The protein below binds the small molecule below.
Small molecule (SMILES): O=[N+]([O-])c1ccc(OS(=O)(=O)O)cc1

Sequence of chain 1.A:
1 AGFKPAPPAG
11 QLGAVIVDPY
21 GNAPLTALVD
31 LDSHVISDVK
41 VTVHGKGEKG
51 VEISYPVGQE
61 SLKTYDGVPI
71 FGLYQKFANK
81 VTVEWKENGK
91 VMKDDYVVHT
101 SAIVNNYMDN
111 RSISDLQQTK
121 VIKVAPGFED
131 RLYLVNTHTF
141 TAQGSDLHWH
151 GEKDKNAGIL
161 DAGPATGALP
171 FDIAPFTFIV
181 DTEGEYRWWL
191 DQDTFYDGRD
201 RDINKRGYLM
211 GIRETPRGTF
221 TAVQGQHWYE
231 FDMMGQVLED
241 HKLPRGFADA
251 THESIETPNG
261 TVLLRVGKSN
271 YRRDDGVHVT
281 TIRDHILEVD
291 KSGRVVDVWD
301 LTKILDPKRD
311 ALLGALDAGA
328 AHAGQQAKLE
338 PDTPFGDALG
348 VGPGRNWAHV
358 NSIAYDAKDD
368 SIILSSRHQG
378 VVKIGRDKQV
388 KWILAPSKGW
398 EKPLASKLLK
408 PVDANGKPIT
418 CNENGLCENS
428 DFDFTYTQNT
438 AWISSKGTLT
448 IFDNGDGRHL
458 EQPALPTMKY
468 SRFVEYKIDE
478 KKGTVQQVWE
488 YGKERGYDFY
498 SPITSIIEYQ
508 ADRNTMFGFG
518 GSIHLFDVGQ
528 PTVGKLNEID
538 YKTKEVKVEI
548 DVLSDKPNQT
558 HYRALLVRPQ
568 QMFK

Sequence of chain 2.A:
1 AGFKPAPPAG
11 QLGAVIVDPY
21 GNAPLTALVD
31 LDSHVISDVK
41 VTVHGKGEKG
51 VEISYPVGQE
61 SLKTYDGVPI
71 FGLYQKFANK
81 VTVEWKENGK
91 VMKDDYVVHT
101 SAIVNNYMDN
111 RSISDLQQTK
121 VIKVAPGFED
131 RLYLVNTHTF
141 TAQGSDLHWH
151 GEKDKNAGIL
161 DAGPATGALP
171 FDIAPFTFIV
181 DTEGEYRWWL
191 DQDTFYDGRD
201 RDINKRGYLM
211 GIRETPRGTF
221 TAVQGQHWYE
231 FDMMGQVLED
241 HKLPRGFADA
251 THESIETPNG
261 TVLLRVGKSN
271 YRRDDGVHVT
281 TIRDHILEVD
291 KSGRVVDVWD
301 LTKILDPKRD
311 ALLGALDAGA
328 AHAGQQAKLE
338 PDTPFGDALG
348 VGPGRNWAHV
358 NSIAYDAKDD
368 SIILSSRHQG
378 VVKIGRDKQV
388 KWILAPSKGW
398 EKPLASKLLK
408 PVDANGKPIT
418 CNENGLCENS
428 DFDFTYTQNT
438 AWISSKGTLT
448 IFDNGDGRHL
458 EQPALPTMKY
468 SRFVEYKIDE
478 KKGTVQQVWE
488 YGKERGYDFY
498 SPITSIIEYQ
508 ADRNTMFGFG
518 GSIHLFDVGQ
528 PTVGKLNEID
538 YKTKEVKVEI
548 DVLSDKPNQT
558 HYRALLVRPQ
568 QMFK

Binding-site contacts:
Ligand atom O2 contacts residue HIS356 of chain 1.A at 3.4 Å (h-bond).
Ligand atom N contacts residue ILE500 of chain 1.A at 4.0 Å.
Ligand atom O1 contacts residue HIS356 of chain 1.A at 2.9 Å (h-bond).
Ligand atom C1 contacts residue HIS252 of chain 1.A at 3.8 Å.
Ligand atom S contacts residue THR501 of chain 1.A at 3.7 Å.
Ligand atom O1 contacts residue HIS252 of chain 1.A at 3.1 Å (h-bond).
Ligand atom C6 contacts residue HIS252 of chain 1.A at 3.7 Å.
Ligand atom C5 contacts residue PHE171 of chain 1.A at 3.8 Å (hydrophobic).
Ligand atom N contacts residue PHE171 of chain 1.A at 4.2 Å.
Ligand atom C1 contacts residue HIS356 of chain 1.A at 3.9 Å.
Ligand atom C3 contacts residue ILE500 of chain 1.A at 3.8 Å (hydrophobic).
Ligand atom O4 contacts residue ILE500 of chain 1.A at 3.3 Å.
Ligand atom S contacts residue ASN436 of chain 1.A at 3.8 Å.
Ligand atom S contacts residue HIS356 of chain 1.A at 3.7 Å.
Ligand atom O2 contacts residue HIS252 of chain 1.A at 3.5 Å (h-bond).
Ligand atom C6 contacts residue THR501 of chain 1.A at 3.7 Å.
Ligand atom O6 contacts residue PHE3 of chain 2.A at 4.2 Å.
Ligand atom C2 contacts residue ILE500 of chain 1.A at 4.0 Å (hydrophobic).
Ligand atom O6 contacts residue THR557 of chain 1.A at 3.0 Å.
Ligand atom O3 contacts residue TYR559 of chain 1.A at 3.5 Å.
Ligand atom O4 contacts residue ARG374 of chain 1.A at 3.7 Å.
Ligand atom C4 contacts residue PHE171 of chain 1.A at 4.1 Å (hydrophobic).
Ligand atom O4 contacts residue ASN436 of chain 1.A at 3.6 Å.
Ligand atom S contacts residue HIS252 of chain 1.A at 3.5 Å (h-bond).
Ligand atom C6 contacts residue PHE171 of chain 1.A at 4.0 Å (hydrophobic).
Ligand atom O3 contacts residue HIS252 of chain 1.A at 3.4 Å (h-bond).
Ligand atom O4 contacts residue THR501 of chain 1.A at 2.9 Å (h-bond).
Ligand atom O6 contacts residue TYR208 of chain 1.A at 3.0 Å (h-bond).
Ligand atom O3 contacts residue ASN436 of chain 1.A at 3.4 Å (h-bond).
Ligand atom S contacts residue ASN358 of chain 1.A at 4.1 Å.
Ligand atom O3 contacts residue THR501 of chain 1.A at 3.3 Å.
Ligand atom C5 contacts residue THR501 of chain 1.A at 3.9 Å.
Ligand atom N contacts residue THR557 of chain 1.A at 3.9 Å.
Ligand atom O5 contacts residue PHE3 of chain 2.A at 4.0 Å.
Ligand atom N contacts residue TYR208 of chain 1.A at 4.2 Å.
Ligand atom C2 contacts residue HIS356 of chain 1.A at 4.2 Å.
Ligand atom O2 contacts residue ASN358 of chain 1.A at 2.8 Å (h-bond).
Ligand atom O2 contacts residue ASN436 of chain 1.A at 3.2 Å (h-bond).
Ligand atom C5 contacts residue TYR208 of chain 1.A at 4.1 Å (hydrophobic).
Ligand atom C4 contacts residue ILE500 of chain 1.A at 3.8 Å (hydrophobic).